Sequence of chain 1.E:
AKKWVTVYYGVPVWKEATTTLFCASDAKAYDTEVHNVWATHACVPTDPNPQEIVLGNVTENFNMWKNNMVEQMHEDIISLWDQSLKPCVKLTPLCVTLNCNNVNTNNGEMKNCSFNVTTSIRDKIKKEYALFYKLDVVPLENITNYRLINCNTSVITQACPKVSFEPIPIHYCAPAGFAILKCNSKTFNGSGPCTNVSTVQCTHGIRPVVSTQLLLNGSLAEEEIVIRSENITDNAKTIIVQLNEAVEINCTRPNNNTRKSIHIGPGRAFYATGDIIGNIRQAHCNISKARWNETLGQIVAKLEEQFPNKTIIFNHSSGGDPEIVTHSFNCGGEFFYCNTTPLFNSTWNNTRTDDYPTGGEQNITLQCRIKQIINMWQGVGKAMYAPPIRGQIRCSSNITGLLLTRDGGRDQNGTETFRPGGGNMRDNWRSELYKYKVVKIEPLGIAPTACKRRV

A protein and the small-molecule ligand that binds it are described below.
Small molecule (SMILES): CC(=O)N[C@H]1[C@H](O[C@H]2[C@H](O)[C@@H](NC(C)=O)CO[C@@H]2CO)O[C@H](CO)[C@@H](O[C@@H]2O[C@H](CO[C@H]3O[C@H](CO[C@H]4O[C@H](CO)[C@@H](O)[C@H](O)[C@@H]4O[C@H]4O[C@H](CO)[C@@H](O)[C@H](O)[C@@H]4O)[C@@H](O)[C@H](O[C@H]4O[C@H](CO)[C@@H](O)[C@H](O)[C@@H]4O)[C@@H]3O)[C@@H](O)[C@H](O[C@H]3O[C@H](CO)[C@@H](O)[C@H](O[C@H]4O[C@H](CO)[C@@H](O)[C@H](O)[C@@H]4O)[C@@H]3O)[C@@H]2O)[C@@H]1O

Binding-site contacts:
Ligand atom O5 contacts residue SER56 of chain 1.K at 3.7 Å.
Ligand atom O5 contacts residue ASN278 of chain 1.E at 2.3 Å (h-bond).
Ligand atom O6 contacts residue GLY58 of chain 1.K at 3.4 Å (h-bond).
Ligand atom O6 contacts residue TYR57 of chain 1.K at 3.3 Å.
Ligand atom C6 contacts residue PHE105 of chain 1.K at 3.7 Å (hydrophobic).
Ligand atom C8 contacts residue TYR52 of chain 1.K at 3.8 Å (hydrophobic).
Ligand atom O6 contacts residue ASP106 of chain 1.K at 2.6 Å (salt-bridge).
Ligand atom C7 contacts residue SER458 of chain 1.E at 3.5 Å.
Ligand atom C6 contacts residue GLY55 of chain 1.K at 3.4 Å.
Ligand atom O5 contacts residue GLY55 of chain 1.K at 3.5 Å (h-bond).
Ligand atom O4 contacts residue ASP73 of chain 1.K at 3.4 Å (salt-bridge).
Ligand atom O5 contacts residue TYR57 of chain 1.K at 3.6 Å.
Ligand atom C8 contacts residue ASN391 of chain 1.E at 3.4 Å.
Ligand atom N2 contacts residue ASN278 of chain 1.E at 2.9 Å (h-bond).
Ligand atom O6 contacts residue VAL51 of chain 1.K at 3.4 Å.
Ligand atom C6 contacts residue ASP106 of chain 1.K at 3.6 Å.
Ligand atom O7 contacts residue LEU277 of chain 1.E at 3.6 Å.
Ligand atom O2 contacts residue TYR57 of chain 1.K at 3.4 Å.
Ligand atom O6 contacts residue GLY393 of chain 1.E at 3.3 Å.
Ligand atom N2 contacts residue ASP54 of chain 1.K at 3.2 Å (salt-bridge).
Ligand atom C1 contacts residue SER56 of chain 1.K at 3.6 Å.
Ligand atom O2 contacts residue SER56 of chain 1.K at 3.7 Å.
Ligand atom C5 contacts residue ASN278 of chain 1.E at 3.7 Å.
Ligand atom C6 contacts residue NAG1 of chain 1.Z at 3.8 Å.
Ligand atom C6 contacts residue GLY393 of chain 1.E at 3.8 Å.
Ligand atom O7 contacts residue ASP54 of chain 1.K at 3.1 Å (salt-bridge).
Ligand atom C7 contacts residue ASP54 of chain 1.K at 2.4 Å.
Ligand atom O7 contacts residue SER458 of chain 1.E at 2.3 Å (h-bond).
Ligand atom C3 contacts residue ASN278 of chain 1.E at 3.8 Å.
Ligand atom O6 contacts residue ARG455 of chain 1.E at 3.4 Å (salt-bridge).
Ligand atom C8 contacts residue ASP54 of chain 1.K at 1.4 Å.
Ligand atom C7 contacts residue ASN278 of chain 1.E at 3.6 Å.
Ligand atom C2 contacts residue CYS456 of chain 1.E at 3.8 Å (hydrophobic).
Ligand atom O6 contacts residue GLY55 of chain 1.K at 3.6 Å.
Ligand atom C2 contacts residue ASN278 of chain 1.E at 2.5 Å.
Ligand atom C8 contacts residue LEU277 of chain 1.E at 3.7 Å (hydrophobic).
Ligand atom C1 contacts residue ASN278 of chain 1.E at 1.4 Å.
Ligand atom C1 contacts residue GLY55 of chain 1.K at 3.3 Å.
Ligand atom O4 contacts residue CYS456 of chain 1.E at 3.1 Å (h-bond).
Ligand atom O2 contacts residue GLY58 of chain 1.K at 3.6 Å (h-bond).

Sequence of chain 1.K:
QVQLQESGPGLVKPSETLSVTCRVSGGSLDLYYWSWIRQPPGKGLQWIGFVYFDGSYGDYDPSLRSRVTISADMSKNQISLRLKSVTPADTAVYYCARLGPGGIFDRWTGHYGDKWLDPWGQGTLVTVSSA